Binding-site contacts:
Ligand atom C3 contacts residue THR205 of chain 1.A at 4.0 Å.
Ligand atom C7 contacts residue ASN203 of chain 1.A at 4.1 Å.
Ligand atom N2 contacts residue ASN203 of chain 1.A at 3.0 Å (h-bond).
Ligand atom O7 contacts residue THR205 of chain 1.A at 2.6 Å (h-bond).
Ligand atom C2 contacts residue ASN203 of chain 1.A at 2.5 Å.
Ligand atom O7 contacts residue ASN203 of chain 1.A at 4.3 Å.
Ligand atom C5 contacts residue ASN203 of chain 1.A at 3.6 Å.
Ligand atom C7 contacts residue ALA206 of chain 1.A at 4.5 Å (hydrophobic).
Ligand atom N2 contacts residue THR205 of chain 1.A at 3.7 Å.
Ligand atom C2 contacts residue THR205 of chain 1.A at 3.3 Å.
Ligand atom C4 contacts residue ASN203 of chain 1.A at 4.2 Å.
Ligand atom O7 contacts residue ALA206 of chain 1.A at 3.3 Å (h-bond).
Ligand atom C3 contacts residue ASN203 of chain 1.A at 3.8 Å.
Ligand atom O5 contacts residue ASN203 of chain 1.A at 2.3 Å (h-bond).
Ligand atom C1 contacts residue ASN203 of chain 1.A at 1.4 Å.
Ligand atom O3 contacts residue THR205 of chain 1.A at 3.7 Å.
Ligand atom C1 contacts residue THR205 of chain 1.A at 4.3 Å.
Ligand atom C7 contacts residue THR205 of chain 1.A at 3.5 Å.

The small molecule below binds the protein below.
Small molecule (SMILES): CC(=O)N[C@@H]1[C@@H](O)[C@H](O)[C@@H](CO)O[C@H]1O

Sequence of chain 1.A:
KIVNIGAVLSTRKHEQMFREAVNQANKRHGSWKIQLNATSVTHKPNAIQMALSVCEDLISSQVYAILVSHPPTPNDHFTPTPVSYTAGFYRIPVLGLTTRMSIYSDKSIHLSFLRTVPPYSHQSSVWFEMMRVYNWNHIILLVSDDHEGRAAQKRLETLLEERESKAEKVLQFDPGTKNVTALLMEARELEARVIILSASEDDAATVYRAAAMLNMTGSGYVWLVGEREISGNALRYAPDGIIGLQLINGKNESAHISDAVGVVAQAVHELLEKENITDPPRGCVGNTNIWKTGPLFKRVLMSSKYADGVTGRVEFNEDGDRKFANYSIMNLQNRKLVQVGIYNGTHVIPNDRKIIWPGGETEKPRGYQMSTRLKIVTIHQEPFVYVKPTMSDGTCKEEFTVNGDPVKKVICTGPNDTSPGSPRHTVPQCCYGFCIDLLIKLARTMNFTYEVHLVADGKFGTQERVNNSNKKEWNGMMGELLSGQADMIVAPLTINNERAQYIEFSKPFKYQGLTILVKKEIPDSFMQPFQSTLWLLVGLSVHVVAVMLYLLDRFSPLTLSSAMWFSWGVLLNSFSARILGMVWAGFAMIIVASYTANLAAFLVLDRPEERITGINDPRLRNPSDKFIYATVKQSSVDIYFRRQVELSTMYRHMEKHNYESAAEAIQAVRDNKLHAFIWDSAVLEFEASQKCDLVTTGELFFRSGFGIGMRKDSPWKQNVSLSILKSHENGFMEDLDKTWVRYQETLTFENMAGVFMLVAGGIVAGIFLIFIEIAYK